Binding-site contacts:
Ligand atom C4 contacts residue GLY194 of chain 1.A at 3.5 Å.
Ligand atom C6 contacts residue VAL191 of chain 1.A at 4.0 Å (hydrophobic).
Ligand atom N1 contacts residue GLY194 of chain 1.A at 3.6 Å.
Ligand atom C7 contacts residue CYS173 of chain 1.A at 3.9 Å (hydrophobic).
Ligand atom C4 contacts residue TRP193 of chain 1.A at 3.9 Å (hydrophobic).
Ligand atom C8 contacts residue ASP171 of chain 1.A at 3.5 Å.
Ligand atom C1 contacts residue SER177 of chain 1.A at 4.1 Å.
Ligand atom O1 contacts residue GLN174 of chain 1.A at 4.0 Å.
Ligand atom C2 contacts residue CYS173 of chain 1.A at 4.0 Å (hydrophobic).
Ligand atom C7 contacts residue VAL191 of chain 1.A at 3.9 Å (hydrophobic).
Ligand atom C5 contacts residue CYS173 of chain 1.A at 4.0 Å (hydrophobic).
Ligand atom N1 contacts residue GLY196 of chain 1.A at 2.9 Å (h-bond).
Ligand atom C5 contacts residue GLY196 of chain 1.A at 4.0 Å.
Ligand atom C5 contacts residue SER172 of chain 1.A at 3.8 Å.
Ligand atom N1 contacts residue CYS197 of chain 1.A at 3.9 Å.
Ligand atom N1 contacts residue SER172 of chain 1.A at 3.4 Å (h-bond).
Ligand atom C6 contacts residue TRP193 of chain 1.A at 3.9 Å (hydrophobic).
Ligand atom C8 contacts residue GLY194 of chain 1.A at 3.8 Å.
Ligand atom C7 contacts residue SER192 of chain 1.A at 4.2 Å.
Ligand atom N1 contacts residue ASP171 of chain 1.A at 2.7 Å (salt-bridge).
Ligand atom C4 contacts residue GLY196 of chain 1.A at 3.3 Å.
Ligand atom N2 contacts residue SER172 of chain 1.A at 2.9 Å (h-bond).
Ligand atom C2 contacts residue GLN174 of chain 1.A at 4.0 Å.
Ligand atom C3 contacts residue GLY194 of chain 1.A at 4.0 Å.
Ligand atom C8 contacts residue TRP193 of chain 1.A at 3.8 Å (hydrophobic).
Ligand atom C1 contacts residue GLN174 of chain 1.A at 4.2 Å.
Ligand atom N2 contacts residue TRP193 of chain 1.A at 3.9 Å.
Ligand atom O1 contacts residue SER177 of chain 1.A at 3.4 Å (h-bond).
Ligand atom C8 contacts residue GLY196 of chain 1.A at 3.8 Å.
Ligand atom C8 contacts residue SER172 of chain 1.A at 3.2 Å.
Ligand atom C4 contacts residue CYS197 of chain 1.A at 4.1 Å (hydrophobic).
Ligand atom N2 contacts residue GLY204 of chain 1.A at 3.4 Å.
Ligand atom C7 contacts residue TRP193 of chain 1.A at 4.1 Å (hydrophobic).
Ligand atom C3 contacts residue GLN174 of chain 1.A at 4.2 Å.
Ligand atom C5 contacts residue GLY194 of chain 1.A at 3.7 Å.
Ligand atom C6 contacts residue CYS173 of chain 1.A at 3.9 Å (hydrophobic).
Ligand atom C5 contacts residue TRP193 of chain 1.A at 3.7 Å (hydrophobic).
Ligand atom N2 contacts residue ASP171 of chain 1.A at 2.9 Å (salt-bridge).
Ligand atom C6 contacts residue SER172 of chain 1.A at 3.9 Å.
Ligand atom C8 contacts residue GLY204 of chain 1.A at 4.2 Å.

A protein and the small-molecule ligand that binds it are described below.
Small molecule (SMILES): [H]/N=C(\N)c1ccc(OC)cc1

Sequence of chain 1.A:
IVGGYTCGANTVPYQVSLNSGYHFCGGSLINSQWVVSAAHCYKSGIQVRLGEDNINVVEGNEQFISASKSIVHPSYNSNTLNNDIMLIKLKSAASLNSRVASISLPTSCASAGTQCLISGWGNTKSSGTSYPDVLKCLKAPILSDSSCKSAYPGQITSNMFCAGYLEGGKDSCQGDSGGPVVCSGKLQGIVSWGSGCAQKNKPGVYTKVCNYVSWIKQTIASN